The protein below binds the small molecule below.
Small molecule (SMILES): Cc1ncc(COP(=O)(O)O)c(CNc2co[nH]c2=O)c1O

Binding-site contacts:
Ligand atom N contacts residue HIS124 of chain 2.A at 3.2 Å (h-bond).
Ligand atom O1P contacts residue HIS226 of chain 2.A at 2.8 Å (h-bond).
Ligand atom C5A contacts residue THR96 of chain 2.A at 3.6 Å.
Ligand atom N1 contacts residue HIS124 of chain 2.A at 3.6 Å.
Ligand atom O contacts residue ARG359 of chain 2.A at 3.6 Å.
Ligand atom P contacts residue SER224 of chain 2.A at 3.5 Å.
Ligand atom C2 contacts residue ASP201 of chain 2.A at 3.5 Å.
Ligand atom C2 contacts residue ALA203 of chain 2.A at 3.5 Å (hydrophobic).
Ligand atom C contacts residue ALA31 of chain 2.A at 3.4 Å (hydrophobic).
Ligand atom C5 contacts residue HIS124 of chain 2.A at 3.4 Å.
Ligand atom OG contacts residue ARG57 of chain 1.A at 3.1 Å (salt-bridge).
Ligand atom OG contacts residue ASN54 of chain 1.A at 3.4 Å (h-bond).
Ligand atom CA contacts residue ALA31 of chain 2.A at 3.6 Å (hydrophobic).
Ligand atom C5A contacts residue HIS124 of chain 2.A at 3.6 Å.
Ligand atom C contacts residue ARG359 of chain 2.A at 3.6 Å.
Ligand atom O3 contacts residue LYS227 of chain 2.A at 2.7 Å (salt-bridge).
Ligand atom N1 contacts residue ASP201 of chain 2.A at 2.5 Å (salt-bridge).
Ligand atom O1P contacts residue SER224 of chain 2.A at 2.5 Å (h-bond).
Ligand atom O4P contacts residue SER224 of chain 2.A at 3.6 Å.
Ligand atom ND contacts residue ARG359 of chain 2.A at 2.9 Å (salt-bridge).
Ligand atom N1 contacts residue ALA203 of chain 2.A at 3.6 Å.
Ligand atom C6 contacts residue HIS124 of chain 2.A at 3.6 Å.
Ligand atom C6 contacts residue ASP201 of chain 2.A at 3.4 Å.
Ligand atom ND contacts residue ALA32 of chain 2.A at 3.4 Å.
Ligand atom ND contacts residue ARG379 of chain 2.A at 3.2 Å (salt-bridge).
Ligand atom O contacts residue ASN176 of chain 2.A at 2.8 Å (h-bond).
Ligand atom O4P contacts residue THR95 of chain 2.A at 3.6 Å.
Ligand atom C3 contacts residue HIS124 of chain 2.A at 3.5 Å.
Ligand atom P contacts residue THR278 of chain 1.A at 3.7 Å.
Ligand atom C3 contacts residue ALA203 of chain 2.A at 3.6 Å (hydrophobic).
Ligand atom O3 contacts residue ASN176 of chain 2.A at 3.4 Å.
Ligand atom C4A contacts residue HIS124 of chain 2.A at 3.7 Å.
Ligand atom C contacts residue ARG379 of chain 2.A at 3.7 Å.
Ligand atom OG contacts residue ALA32 of chain 2.A at 3.3 Å.
Ligand atom C4 contacts residue HIS124 of chain 2.A at 3.4 Å.
Ligand atom O3P contacts residue THR96 of chain 2.A at 2.5 Å (h-bond).
Ligand atom O3P contacts residue THR95 of chain 2.A at 3.7 Å.
Ligand atom O contacts residue ARG379 of chain 2.A at 2.7 Å (salt-bridge).
Ligand atom O2P contacts residue THR278 of chain 1.A at 2.6 Å (h-bond).
Ligand atom C2A contacts residue ASP201 of chain 2.A at 3.6 Å.

Sequence of chain 2.A:
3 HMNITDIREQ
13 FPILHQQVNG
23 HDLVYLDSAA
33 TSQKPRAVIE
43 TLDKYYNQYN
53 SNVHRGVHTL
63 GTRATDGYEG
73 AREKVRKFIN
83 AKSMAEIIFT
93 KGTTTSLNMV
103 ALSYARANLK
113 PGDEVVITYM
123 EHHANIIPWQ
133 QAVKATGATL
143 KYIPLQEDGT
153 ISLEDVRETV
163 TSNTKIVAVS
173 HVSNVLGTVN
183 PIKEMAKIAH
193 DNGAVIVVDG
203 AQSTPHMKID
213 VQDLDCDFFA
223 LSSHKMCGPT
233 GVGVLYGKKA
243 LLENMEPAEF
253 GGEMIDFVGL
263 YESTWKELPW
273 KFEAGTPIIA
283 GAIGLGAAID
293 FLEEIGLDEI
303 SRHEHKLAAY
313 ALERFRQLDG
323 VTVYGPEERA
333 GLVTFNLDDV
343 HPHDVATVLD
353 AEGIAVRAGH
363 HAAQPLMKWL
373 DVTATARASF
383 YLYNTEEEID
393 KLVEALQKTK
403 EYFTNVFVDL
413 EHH

Sequence of chain 1.A:
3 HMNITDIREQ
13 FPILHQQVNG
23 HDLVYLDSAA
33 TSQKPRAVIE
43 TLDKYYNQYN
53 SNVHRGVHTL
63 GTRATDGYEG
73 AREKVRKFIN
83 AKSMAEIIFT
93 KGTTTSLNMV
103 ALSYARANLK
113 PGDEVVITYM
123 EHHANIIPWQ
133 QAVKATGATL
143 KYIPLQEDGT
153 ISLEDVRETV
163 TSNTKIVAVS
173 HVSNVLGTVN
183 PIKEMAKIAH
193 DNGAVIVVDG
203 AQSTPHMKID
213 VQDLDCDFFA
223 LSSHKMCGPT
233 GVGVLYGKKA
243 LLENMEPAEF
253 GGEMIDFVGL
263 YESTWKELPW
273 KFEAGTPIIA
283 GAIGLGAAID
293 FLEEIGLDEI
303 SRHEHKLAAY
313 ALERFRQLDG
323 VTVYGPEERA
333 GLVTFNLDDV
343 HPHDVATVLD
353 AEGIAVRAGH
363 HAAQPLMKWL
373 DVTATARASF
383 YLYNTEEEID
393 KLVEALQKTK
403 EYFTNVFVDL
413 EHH